The small molecule below binds the protein below.
Small molecule (SMILES): Nc1ccn([C@H]2C[C@H](O)[C@@H](COP(=O)(O)NP(=O)(O)OP(=O)(O)O)O2)c(=O)n1

Binding-site contacts:
Ligand atom PA contacts residue MN1 of chain 1.F at 3.2 Å.
Ligand atom C2 contacts residue TYR262 of chain 1.A at 3.8 Å (hydrophobic).
Ligand atom N1 contacts residue TYR262 of chain 1.A at 3.8 Å.
Ligand atom O3G contacts residue MN1 of chain 1.E at 2.6 Å.
Ligand atom O3G contacts residue GLY180 of chain 1.A at 3.5 Å (h-bond).
Ligand atom O3' contacts residue ASP267 of chain 1.A at 3.6 Å (salt-bridge).
Ligand atom C2' contacts residue TYR262 of chain 1.A at 3.0 Å (hydrophobic).
Ligand atom O1G contacts residue MN1 of chain 1.E at 3.1 Å.
Ligand atom O2 contacts residue ASN270 of chain 1.A at 2.6 Å (h-bond).
Ligand atom N4 contacts residue ASP267 of chain 1.A at 3.0 Å (salt-bridge).
Ligand atom O1A contacts residue MN1 of chain 1.F at 2.7 Å.
Ligand atom O3' contacts residue GLY265 of chain 1.A at 3.3 Å.
Ligand atom O2A contacts residue MN1 of chain 1.F at 3.2 Å.
Ligand atom C1' contacts residue TYR262 of chain 1.A at 3.5 Å (hydrophobic).
Ligand atom PG contacts residue SER171 of chain 1.A at 3.6 Å.
Ligand atom O1A contacts residue ASP183 of chain 1.A at 3.2 Å (salt-bridge).
Ligand atom N3 contacts residue ASP267 of chain 1.A at 3.0 Å (salt-bridge).
Ligand atom O1A contacts residue MN1 of chain 1.E at 1.7 Å.
Ligand atom O3' contacts residue SER266 of chain 1.A at 3.6 Å.
Ligand atom PG contacts residue GLY180 of chain 1.A at 3.5 Å.
Ligand atom O2 contacts residue TYR262 of chain 1.A at 3.5 Å.
Ligand atom C4 contacts residue ASP267 of chain 1.A at 3.1 Å.
Ligand atom C5 contacts residue ASP267 of chain 1.A at 3.6 Å.
Ligand atom PB contacts residue MN1 of chain 1.E at 3.6 Å.
Ligand atom O2B contacts residue SER171 of chain 1.A at 3.1 Å (h-bond).
Ligand atom C3' contacts residue ASP267 of chain 1.A at 3.4 Å.
Ligand atom O1A contacts residue ASP181 of chain 1.A at 3.1 Å (salt-bridge).
Ligand atom C2' contacts residue ASN270 of chain 1.A at 3.4 Å.
Ligand atom O2B contacts residue GLY170 of chain 1.A at 3.5 Å.
Ligand atom O2G contacts residue ARG140 of chain 1.A at 3.3 Å (salt-bridge).
Ligand atom PA contacts residue MN1 of chain 1.E at 3.2 Å.
Ligand atom O1B contacts residue ARG174 of chain 1.A at 3.2 Å (salt-bridge).
Ligand atom C2 contacts residue ASP267 of chain 1.A at 3.5 Å.
Ligand atom PG contacts residue MN1 of chain 1.E at 3.4 Å.
Ligand atom O2B contacts residue MN1 of chain 1.E at 2.6 Å.
Ligand atom O1G contacts residue ASP181 of chain 1.A at 3.5 Å (salt-bridge).
Ligand atom O3G contacts residue ASP181 of chain 1.A at 3.7 Å.
Ligand atom O2G contacts residue GLY180 of chain 1.A at 2.9 Å (h-bond).
Ligand atom O3G contacts residue SER171 of chain 1.A at 2.6 Å (h-bond).
Ligand atom O5' contacts residue MN1 of chain 1.F at 3.6 Å.

Sequence of chain 1.A:
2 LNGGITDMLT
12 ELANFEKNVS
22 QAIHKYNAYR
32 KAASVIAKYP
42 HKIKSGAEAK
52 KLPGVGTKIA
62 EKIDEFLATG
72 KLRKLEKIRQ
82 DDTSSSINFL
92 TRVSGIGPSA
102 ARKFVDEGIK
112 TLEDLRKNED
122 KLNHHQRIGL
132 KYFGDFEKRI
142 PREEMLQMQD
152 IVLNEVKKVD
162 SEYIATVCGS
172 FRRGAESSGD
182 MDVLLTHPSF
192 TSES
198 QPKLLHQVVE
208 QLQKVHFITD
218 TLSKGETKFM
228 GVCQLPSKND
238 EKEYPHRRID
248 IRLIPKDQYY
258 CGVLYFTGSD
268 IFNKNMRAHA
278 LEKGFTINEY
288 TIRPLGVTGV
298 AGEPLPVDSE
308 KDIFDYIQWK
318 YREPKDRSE